Sequence of chain 1.D:
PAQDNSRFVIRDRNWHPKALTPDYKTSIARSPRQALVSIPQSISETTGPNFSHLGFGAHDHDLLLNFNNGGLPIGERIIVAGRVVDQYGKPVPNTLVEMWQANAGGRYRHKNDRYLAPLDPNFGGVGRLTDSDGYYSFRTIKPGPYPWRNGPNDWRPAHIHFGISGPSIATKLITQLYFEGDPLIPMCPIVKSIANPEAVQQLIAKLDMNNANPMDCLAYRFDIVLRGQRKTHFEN

Binding-site contacts:
Ligand atom C3 contacts residue LYS193 of chain 1.D at 3.8 Å.
Ligand atom O7 contacts residue ASN197 of chain 1.D at 4.4 Å.
Ligand atom O7 contacts residue ALA196 of chain 1.D at 3.2 Å (h-bond).
Ligand atom C1 contacts residue ALA196 of chain 1.D at 4.0 Å (hydrophobic).
Ligand atom C1 contacts residue ILE195 of chain 1.D at 3.4 Å (hydrophobic).
Ligand atom C4 contacts residue LYS193 of chain 1.D at 4.1 Å.
Ligand atom C1 contacts residue LYS193 of chain 1.D at 3.8 Å.
Ligand atom C6 contacts residue LYS193 of chain 1.D at 4.0 Å.
Ligand atom C6 contacts residue ILE195 of chain 1.D at 3.4 Å (hydrophobic).
Ligand atom C5 contacts residue PRO198 of chain 1.D at 4.2 Å (hydrophobic).
Ligand atom C2 contacts residue LYS193 of chain 1.D at 3.8 Å.
Ligand atom C5 contacts residue LYS193 of chain 1.D at 4.2 Å.
Ligand atom C6 contacts residue PRO198 of chain 1.D at 4.2 Å (hydrophobic).
Ligand atom O7 contacts residue ILE195 of chain 1.D at 2.7 Å (h-bond).
Ligand atom O8 contacts residue LYS193 of chain 1.D at 4.0 Å.
Ligand atom C1 contacts residue PRO198 of chain 1.D at 4.4 Å (hydrophobic).
Ligand atom F9 contacts residue PRO187 of chain 1.D at 3.9 Å.
Ligand atom C6 contacts residue VAL201 of chain 1.D at 3.5 Å (hydrophobic).
Ligand atom C5 contacts residue VAL201 of chain 1.D at 3.6 Å (hydrophobic).
Ligand atom O7 contacts residue LYS193 of chain 1.D at 3.9 Å.

The protein below binds the small molecule below.
Small molecule (SMILES): Oc1ccc(F)cc1O